The small molecule below binds the protein below.
Small molecule (SMILES): CC(C)n1nc(-c2cc3cc(O)ccc3[nH]2)c2c(N)ncnc21

Sequence of chain 1.A:
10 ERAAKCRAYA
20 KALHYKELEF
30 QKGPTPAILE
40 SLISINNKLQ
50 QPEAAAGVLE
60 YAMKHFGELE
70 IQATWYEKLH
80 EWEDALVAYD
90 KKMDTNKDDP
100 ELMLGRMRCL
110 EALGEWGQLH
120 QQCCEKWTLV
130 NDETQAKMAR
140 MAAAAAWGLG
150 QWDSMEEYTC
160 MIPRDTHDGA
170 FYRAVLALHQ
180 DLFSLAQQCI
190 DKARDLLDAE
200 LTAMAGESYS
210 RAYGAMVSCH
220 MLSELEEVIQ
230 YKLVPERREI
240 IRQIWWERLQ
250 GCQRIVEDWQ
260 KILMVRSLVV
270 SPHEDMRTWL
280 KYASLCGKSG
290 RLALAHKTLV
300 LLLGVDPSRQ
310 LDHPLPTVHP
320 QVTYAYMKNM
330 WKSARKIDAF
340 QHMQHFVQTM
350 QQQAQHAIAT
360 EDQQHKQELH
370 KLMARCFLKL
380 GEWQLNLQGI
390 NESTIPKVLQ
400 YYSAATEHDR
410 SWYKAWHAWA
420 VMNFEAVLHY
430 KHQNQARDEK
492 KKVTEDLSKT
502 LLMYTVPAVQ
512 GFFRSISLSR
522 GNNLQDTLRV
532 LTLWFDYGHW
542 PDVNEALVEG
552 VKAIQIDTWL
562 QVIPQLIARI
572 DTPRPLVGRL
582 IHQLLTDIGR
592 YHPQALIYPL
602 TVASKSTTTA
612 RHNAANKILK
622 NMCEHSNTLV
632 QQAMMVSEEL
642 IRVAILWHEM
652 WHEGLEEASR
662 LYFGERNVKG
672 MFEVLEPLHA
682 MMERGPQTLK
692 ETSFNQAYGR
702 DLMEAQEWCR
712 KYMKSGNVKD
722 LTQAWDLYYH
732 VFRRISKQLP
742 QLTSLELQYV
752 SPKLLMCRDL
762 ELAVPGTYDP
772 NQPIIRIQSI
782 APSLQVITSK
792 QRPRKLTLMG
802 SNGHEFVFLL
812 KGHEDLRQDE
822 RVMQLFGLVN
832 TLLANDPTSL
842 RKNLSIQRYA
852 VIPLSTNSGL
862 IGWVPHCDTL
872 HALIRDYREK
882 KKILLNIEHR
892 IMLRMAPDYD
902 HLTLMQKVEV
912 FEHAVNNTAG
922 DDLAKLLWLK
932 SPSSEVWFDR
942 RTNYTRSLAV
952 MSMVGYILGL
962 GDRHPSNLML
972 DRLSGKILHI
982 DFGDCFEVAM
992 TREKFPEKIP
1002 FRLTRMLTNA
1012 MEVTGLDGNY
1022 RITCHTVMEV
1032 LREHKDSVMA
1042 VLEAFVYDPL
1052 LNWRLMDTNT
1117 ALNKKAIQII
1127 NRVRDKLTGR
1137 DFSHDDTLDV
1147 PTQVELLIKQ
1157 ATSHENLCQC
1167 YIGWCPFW

Binding-site contacts:
Ligand atom N7 contacts residue ILE862 of chain 1.A at 3.6 Å.
Ligand atom C13 contacts residue MET970 of chain 1.A at 3.7 Å (hydrophobic).
Ligand atom N7 contacts residue VAL865 of chain 1.A at 3.7 Å.
Ligand atom N6 contacts residue TRP864 of chain 1.A at 3.7 Å.
Ligand atom C21 contacts residue ILE862 of chain 1.A at 3.7 Å (hydrophobic).
Ligand atom N4 contacts residue TRP864 of chain 1.A at 3.5 Å.
Ligand atom C19 contacts residue TRP864 of chain 1.A at 3.4 Å (hydrophobic).
Ligand atom C8 contacts residue MET970 of chain 1.A at 3.9 Å (hydrophobic).
Ligand atom O1 contacts residue PHE983 of chain 1.A at 3.5 Å.
Ligand atom C21 contacts residue ASP982 of chain 1.A at 3.8 Å.
Ligand atom C17 contacts residue ILE862 of chain 1.A at 3.8 Å (hydrophobic).
Ligand atom C17 contacts residue ILE981 of chain 1.A at 3.6 Å (hydrophobic).
Ligand atom N7 contacts residue GLY863 of chain 1.A at 3.4 Å (h-bond).
Ligand atom O1 contacts residue ASP820 of chain 1.A at 3.0 Å (salt-bridge).
Ligand atom C23 contacts residue ASP982 of chain 1.A at 3.7 Å.
Ligand atom C9 contacts residue ILE981 of chain 1.A at 4.0 Å (hydrophobic).
Ligand atom N3 contacts residue ILE981 of chain 1.A at 3.6 Å.
Ligand atom C23 contacts residue ASP820 of chain 1.A at 3.2 Å.
Ligand atom C19 contacts residue VAL865 of chain 1.A at 3.4 Å (hydrophobic).
Ligand atom C12 contacts residue ILE981 of chain 1.A at 3.6 Å (hydrophobic).
Ligand atom C20 contacts residue ILE862 of chain 1.A at 3.8 Å (hydrophobic).
Ligand atom C18 contacts residue ILE981 of chain 1.A at 3.9 Å (hydrophobic).
Ligand atom C22 contacts residue ASP820 of chain 1.A at 3.5 Å.
Ligand atom C21 contacts residue LYS812 of chain 1.A at 3.9 Å.
Ligand atom C15 contacts residue VAL865 of chain 1.A at 3.8 Å (hydrophobic).
Ligand atom N5 contacts residue LEU810 of chain 1.A at 3.8 Å.
Ligand atom N3 contacts residue MET970 of chain 1.A at 3.8 Å.
Ligand atom C22 contacts residue ASP982 of chain 1.A at 3.8 Å.
Ligand atom C11 contacts residue MET970 of chain 1.A at 3.8 Å (hydrophobic).
Ligand atom N2 contacts residue MET970 of chain 1.A at 3.5 Å.
Ligand atom C12 contacts residue LEU810 of chain 1.A at 3.7 Å (hydrophobic).
Ligand atom C20 contacts residue TYR850 of chain 1.A at 3.5 Å (hydrophobic).
Ligand atom C23 contacts residue ILE862 of chain 1.A at 3.9 Å (hydrophobic).
Ligand atom N5 contacts residue LYS812 of chain 1.A at 3.8 Å.
Ligand atom N6 contacts residue VAL865 of chain 1.A at 3.1 Å (h-bond).
Ligand atom C10 contacts residue LEU810 of chain 1.A at 3.7 Å (hydrophobic).
Ligand atom C16 contacts residue ILE981 of chain 1.A at 3.2 Å (hydrophobic).
Ligand atom C9 contacts residue LEU810 of chain 1.A at 3.4 Å (hydrophobic).
Ligand atom N3 contacts residue LEU810 of chain 1.A at 3.7 Å.
Ligand atom C16 contacts residue ILE862 of chain 1.A at 3.9 Å (hydrophobic).